Binding-site contacts:
Ligand atom C2 contacts residue ASN1134 of chain 1.A at 2.5 Å.
Ligand atom C3 contacts residue ASN1134 of chain 1.A at 3.8 Å.
Ligand atom C1 contacts residue ASN1134 of chain 1.A at 1.4 Å.
Ligand atom C7 contacts residue ASN1134 of chain 1.A at 3.9 Å.
Ligand atom C4 contacts residue ASN1134 of chain 1.A at 4.2 Å.
Ligand atom O7 contacts residue ASN1134 of chain 1.A at 4.4 Å.
Ligand atom C5 contacts residue ASN1134 of chain 1.A at 3.6 Å.
Ligand atom O5 contacts residue ASN1134 of chain 1.A at 2.4 Å (h-bond).
Ligand atom N2 contacts residue ASN1134 of chain 1.A at 2.9 Å (h-bond).

A protein and the small-molecule ligand that binds it are described below.
Small molecule (SMILES): CC(=O)N[C@H]1[C@H](O[C@H]2[C@H](O)[C@@H](NC(C)=O)CO[C@@H]2CO)O[C@H](CO)[C@@H](O)[C@@H]1O

Sequence of chain 1.A:
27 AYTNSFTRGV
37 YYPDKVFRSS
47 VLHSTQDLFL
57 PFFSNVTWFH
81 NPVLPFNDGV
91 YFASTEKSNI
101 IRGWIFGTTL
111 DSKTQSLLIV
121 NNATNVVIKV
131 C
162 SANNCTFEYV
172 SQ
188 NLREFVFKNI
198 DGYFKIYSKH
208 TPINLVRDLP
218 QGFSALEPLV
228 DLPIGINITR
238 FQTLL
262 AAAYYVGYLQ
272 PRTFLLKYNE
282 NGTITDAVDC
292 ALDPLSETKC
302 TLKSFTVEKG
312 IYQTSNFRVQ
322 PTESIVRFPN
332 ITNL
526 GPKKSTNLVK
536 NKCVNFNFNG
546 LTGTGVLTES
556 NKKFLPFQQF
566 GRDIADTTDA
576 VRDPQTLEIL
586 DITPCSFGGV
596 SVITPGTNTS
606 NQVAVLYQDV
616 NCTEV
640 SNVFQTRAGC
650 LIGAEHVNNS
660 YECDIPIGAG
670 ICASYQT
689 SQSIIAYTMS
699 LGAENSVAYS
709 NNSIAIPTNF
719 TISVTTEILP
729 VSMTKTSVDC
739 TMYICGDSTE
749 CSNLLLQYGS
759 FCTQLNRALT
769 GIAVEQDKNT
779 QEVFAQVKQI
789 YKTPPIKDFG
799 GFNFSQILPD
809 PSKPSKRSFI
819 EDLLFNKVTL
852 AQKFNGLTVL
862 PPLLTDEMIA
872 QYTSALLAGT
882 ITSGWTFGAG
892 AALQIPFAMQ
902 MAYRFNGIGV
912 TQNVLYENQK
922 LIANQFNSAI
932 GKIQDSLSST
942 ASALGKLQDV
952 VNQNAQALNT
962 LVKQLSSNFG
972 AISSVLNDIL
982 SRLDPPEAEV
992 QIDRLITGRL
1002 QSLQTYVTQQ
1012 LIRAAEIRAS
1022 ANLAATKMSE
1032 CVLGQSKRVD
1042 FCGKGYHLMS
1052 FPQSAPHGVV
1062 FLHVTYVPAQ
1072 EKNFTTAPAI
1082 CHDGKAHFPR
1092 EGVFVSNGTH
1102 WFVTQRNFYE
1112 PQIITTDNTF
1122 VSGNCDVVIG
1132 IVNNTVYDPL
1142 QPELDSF